The small molecule below binds the protein below.
Small molecule (SMILES): CCCCCCCN1CCC[C@H]1C(=O)N[C@@H](Cc1ccccc1)C(=O)O

Binding-site contacts:
Ligand atom C2 contacts residue ARG48 of chain 1.B at 3.4 Å.
Ligand atom C1 contacts residue GLN74 of chain 1.B at 3.6 Å.
Ligand atom C10 contacts residue TYR52 of chain 1.B at 3.5 Å (hydrophobic).
Ligand atom C21 contacts residue LEU438 of chain 1.B at 3.6 Å (hydrophobic).
Ligand atom C14 contacts residue MET186 of chain 1.B at 3.9 Å (hydrophobic).
Ligand atom C20 contacts residue LEU438 of chain 1.B at 3.6 Å (hydrophobic).
Ligand atom C9 contacts residue GLN74 of chain 1.B at 3.4 Å.
Ligand atom C4 contacts residue LEU189 of chain 1.B at 4.0 Å (hydrophobic).
Ligand atom C1 contacts residue ARG48 of chain 1.B at 3.3 Å.
Ligand atom C3 contacts residue LEU21 of chain 1.B at 3.6 Å (hydrophobic).
Ligand atom O3 contacts residue LEU30 of chain 1.B at 4.0 Å.
Ligand atom C14 contacts residue GOL1 of chain 1.V at 3.9 Å.
Ligand atom C21 contacts residue ALA329 of chain 1.B at 3.9 Å (hydrophobic).
Ligand atom O2 contacts residue ALA75 of chain 1.B at 2.9 Å (h-bond).
Ligand atom C14 contacts residue LEU189 of chain 1.B at 3.7 Å (hydrophobic).
Ligand atom C6 contacts residue LEU189 of chain 1.B at 3.9 Å (hydrophobic).
Ligand atom O3 contacts residue TYR52 of chain 1.B at 2.6 Å (h-bond).
Ligand atom O2 contacts residue GLN74 of chain 1.B at 3.3 Å (h-bond).
Ligand atom C7 contacts residue TYR52 of chain 1.B at 3.6 Å (hydrophobic).
Ligand atom C5 contacts residue LEU189 of chain 1.B at 3.5 Å (hydrophobic).
Ligand atom C5 contacts residue ARG48 of chain 1.B at 3.4 Å.
Ligand atom C18 contacts residue SER73 of chain 1.B at 3.9 Å.
Ligand atom C3 contacts residue ARG48 of chain 1.B at 3.4 Å.
Ligand atom O2 contacts residue SER73 of chain 1.B at 3.5 Å.
Ligand atom C9 contacts residue ALA75 of chain 1.B at 3.9 Å (hydrophobic).
Ligand atom C6 contacts residue ARG48 of chain 1.B at 3.5 Å.
Ligand atom C20 contacts residue ALA331 of chain 1.B at 3.8 Å (hydrophobic).
Ligand atom C18 contacts residue ALA75 of chain 1.B at 4.0 Å (hydrophobic).
Ligand atom C9 contacts residue SER73 of chain 1.B at 3.5 Å.
Ligand atom C7 contacts residue ARG48 of chain 1.B at 3.6 Å.
Ligand atom O1 contacts residue SER73 of chain 1.B at 3.4 Å.
Ligand atom C13 contacts residue PRO26 of chain 1.B at 3.7 Å (hydrophobic).
Ligand atom O3 contacts residue MET355 of chain 1.B at 3.8 Å.
Ligand atom C4 contacts residue ARG48 of chain 1.B at 3.4 Å.
Ligand atom C12 contacts residue LEU30 of chain 1.B at 3.8 Å (hydrophobic).
Ligand atom O1 contacts residue GLN74 of chain 1.B at 2.7 Å (h-bond).
Ligand atom C21 contacts residue SYN1 of chain 1.S at 3.5 Å.
Ligand atom C12 contacts residue PRO26 of chain 1.B at 4.0 Å (hydrophobic).
Ligand atom C6 contacts residue GLN74 of chain 1.B at 3.6 Å.
Ligand atom C4 contacts residue LEU21 of chain 1.B at 3.8 Å (hydrophobic).

Sequence of chain 1.B:
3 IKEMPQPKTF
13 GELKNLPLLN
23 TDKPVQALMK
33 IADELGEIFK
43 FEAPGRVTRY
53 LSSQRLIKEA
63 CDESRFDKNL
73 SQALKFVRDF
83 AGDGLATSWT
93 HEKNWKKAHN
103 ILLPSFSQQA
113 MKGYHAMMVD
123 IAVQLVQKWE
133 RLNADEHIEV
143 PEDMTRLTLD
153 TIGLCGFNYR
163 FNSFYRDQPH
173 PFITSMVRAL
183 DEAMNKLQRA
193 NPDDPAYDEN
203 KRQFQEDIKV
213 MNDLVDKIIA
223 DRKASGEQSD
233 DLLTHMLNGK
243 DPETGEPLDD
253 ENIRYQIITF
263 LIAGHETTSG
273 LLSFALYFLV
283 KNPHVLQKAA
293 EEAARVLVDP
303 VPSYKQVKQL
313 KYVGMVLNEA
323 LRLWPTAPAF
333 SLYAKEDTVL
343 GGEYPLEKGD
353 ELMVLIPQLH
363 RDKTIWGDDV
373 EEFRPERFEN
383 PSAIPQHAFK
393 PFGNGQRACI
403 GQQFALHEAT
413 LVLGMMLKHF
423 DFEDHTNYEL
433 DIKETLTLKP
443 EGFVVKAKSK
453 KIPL